Sequence of chain 1.E:
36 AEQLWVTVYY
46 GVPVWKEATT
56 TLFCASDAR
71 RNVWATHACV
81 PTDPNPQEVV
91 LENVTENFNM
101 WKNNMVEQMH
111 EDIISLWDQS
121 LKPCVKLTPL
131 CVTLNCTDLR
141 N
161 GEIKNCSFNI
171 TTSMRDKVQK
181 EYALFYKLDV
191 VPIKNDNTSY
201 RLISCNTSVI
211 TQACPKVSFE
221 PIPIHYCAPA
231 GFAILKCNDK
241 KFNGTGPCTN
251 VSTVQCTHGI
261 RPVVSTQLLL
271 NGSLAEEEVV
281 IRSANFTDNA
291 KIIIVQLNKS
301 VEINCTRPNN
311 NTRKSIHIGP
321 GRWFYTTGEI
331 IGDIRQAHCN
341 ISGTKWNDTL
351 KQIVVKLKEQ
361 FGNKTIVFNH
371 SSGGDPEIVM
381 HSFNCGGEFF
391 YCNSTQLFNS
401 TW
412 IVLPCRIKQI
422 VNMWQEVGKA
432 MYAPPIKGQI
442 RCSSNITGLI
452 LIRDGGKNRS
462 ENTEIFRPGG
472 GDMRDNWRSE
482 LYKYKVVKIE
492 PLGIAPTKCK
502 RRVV

The protein below binds the small molecule below.
Small molecule (SMILES): CC(=O)N[C@H]1[C@H](O[C@H]2[C@H](O)[C@@H](NC(C)=O)CO[C@@H]2CO)O[C@H](CO)[C@@H](O)[C@@H]1O

Binding-site contacts:
Ligand atom N2 contacts residue ASN243 of chain 1.E at 3.0 Å (h-bond).
Ligand atom O3 contacts residue THR245 of chain 1.E at 4.2 Å.
Ligand atom O6 contacts residue ASN243 of chain 1.E at 4.5 Å.
Ligand atom O7 contacts residue ASN243 of chain 1.E at 3.8 Å.
Ligand atom C2 contacts residue ASN243 of chain 1.E at 2.5 Å.
Ligand atom C8 contacts residue PHE242 of chain 1.E at 4.0 Å (hydrophobic).
Ligand atom C4 contacts residue THR245 of chain 1.E at 4.3 Å.
Ligand atom C4 contacts residue ASN243 of chain 1.E at 4.2 Å.
Ligand atom C3 contacts residue ASN243 of chain 1.E at 3.8 Å.
Ligand atom C2 contacts residue THR245 of chain 1.E at 4.0 Å.
Ligand atom O5 contacts residue THR245 of chain 1.E at 4.4 Å.
Ligand atom C8 contacts residue LYS241 of chain 1.E at 3.2 Å.
Ligand atom N2 contacts residue LYS241 of chain 1.E at 4.0 Å.
Ligand atom C7 contacts residue PHE242 of chain 1.E at 4.1 Å (hydrophobic).
Ligand atom O7 contacts residue PHE242 of chain 1.E at 3.9 Å.
Ligand atom O7 contacts residue THR245 of chain 1.E at 3.6 Å.
Ligand atom C6 contacts residue THR245 of chain 1.E at 4.4 Å.
Ligand atom C5 contacts residue ASN243 of chain 1.E at 3.6 Å.
Ligand atom C7 contacts residue ASN243 of chain 1.E at 3.8 Å.
Ligand atom C3 contacts residue THR245 of chain 1.E at 4.4 Å.
Ligand atom C1 contacts residue ASN243 of chain 1.E at 1.4 Å.
Ligand atom C6 contacts residue PRO247 of chain 1.E at 4.1 Å (hydrophobic).
Ligand atom O5 contacts residue ASN243 of chain 1.E at 2.3 Å (h-bond).
Ligand atom C6 contacts residue GLY246 of chain 1.E at 3.8 Å.
Ligand atom C7 contacts residue LYS241 of chain 1.E at 3.6 Å.
Ligand atom O7 contacts residue LYS241 of chain 1.E at 4.2 Å.